A small-molecule ligand and the protein it binds are described below.
Small molecule (SMILES): COc1cccc2c(C3=C(c4cn(C)c5cc(I)c(F)cc45)C(=O)NC3=O)coc12

Sequence of chain 1.A:
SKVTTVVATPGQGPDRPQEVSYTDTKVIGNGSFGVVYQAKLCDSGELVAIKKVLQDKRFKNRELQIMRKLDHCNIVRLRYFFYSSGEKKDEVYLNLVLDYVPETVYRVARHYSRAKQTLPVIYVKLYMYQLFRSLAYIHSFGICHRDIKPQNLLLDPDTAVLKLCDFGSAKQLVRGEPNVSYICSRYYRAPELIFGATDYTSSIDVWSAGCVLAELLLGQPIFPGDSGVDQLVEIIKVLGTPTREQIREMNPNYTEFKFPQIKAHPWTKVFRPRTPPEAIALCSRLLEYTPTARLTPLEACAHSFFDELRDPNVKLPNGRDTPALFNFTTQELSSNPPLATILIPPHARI

Binding-site contacts:
Ligand atom C21 contacts residue ASP166 of chain 1.A at 3.8 Å.
Ligand atom N1 contacts residue ASP99 of chain 1.A at 2.6 Å (salt-bridge).
Ligand atom C2 contacts residue ALA49 of chain 1.A at 3.7 Å (hydrophobic).
Ligand atom C19 contacts residue ASN152 of chain 1.A at 3.8 Å.
Ligand atom F30 contacts residue VAL36 of chain 1.A at 3.5 Å.
Ligand atom N15 contacts residue LEU154 of chain 1.A at 3.9 Å.
Ligand atom O11 contacts residue LYS51 of chain 1.A at 3.1 Å.
Ligand atom C20 contacts residue ASP166 of chain 1.A at 3.6 Å.
Ligand atom N15 contacts residue VAL101 of chain 1.A at 3.7 Å.
Ligand atom C26 contacts residue VAL101 of chain 1.A at 3.5 Å (hydrophobic).
Ligand atom O7 contacts residue VAL76 of chain 1.A at 3.8 Å.
Ligand atom C5 contacts residue LEU154 of chain 1.A at 3.5 Å (hydrophobic).
Ligand atom C5 contacts residue ASP99 of chain 1.A at 3.4 Å.
Ligand atom C5 contacts residue VAL101 of chain 1.A at 3.9 Å (hydrophobic).
Ligand atom O6 contacts residue TYR100 of chain 1.A at 3.2 Å.
Ligand atom O6 contacts residue LEU154 of chain 1.A at 3.8 Å.
Ligand atom O32 contacts residue ASP166 of chain 1.A at 3.6 Å (salt-bridge).
Ligand atom C33 contacts residue PHE33 of chain 1.A at 3.6 Å (hydrophobic).
Ligand atom C2 contacts residue ASP99 of chain 1.A at 3.7 Å.
Ligand atom C4 contacts residue LEU154 of chain 1.A at 3.9 Å (hydrophobic).
Ligand atom C9 contacts residue CYS165 of chain 1.A at 3.9 Å (hydrophobic).
Ligand atom C12 contacts residue LYS51 of chain 1.A at 3.8 Å.
Ligand atom I31 contacts residue GLY29 of chain 1.A at 3.9 Å.
Ligand atom O6 contacts residue ASP99 of chain 1.A at 3.5 Å (salt-bridge).
Ligand atom C33 contacts residue ASP166 of chain 1.A at 3.6 Å.
Ligand atom O7 contacts residue LEU98 of chain 1.A at 3.4 Å.
Ligand atom C24 contacts residue ILE28 of chain 1.A at 3.9 Å (hydrophobic).
Ligand atom N1 contacts residue VAL76 of chain 1.A at 3.7 Å.
Ligand atom I31 contacts residue ILE28 of chain 1.A at 3.1 Å.
Ligand atom C14 contacts residue VAL101 of chain 1.A at 3.1 Å (hydrophobic).
Ligand atom O11 contacts residue VAL36 of chain 1.A at 3.7 Å.
Ligand atom C18 contacts residue CYS165 of chain 1.A at 3.5 Å (hydrophobic).
Ligand atom N1 contacts residue ALA49 of chain 1.A at 3.5 Å.
Ligand atom C14 contacts residue LEU154 of chain 1.A at 3.4 Å (hydrophobic).
Ligand atom O32 contacts residue LYS51 of chain 1.A at 3.1 Å.
Ligand atom C5 contacts residue ALA49 of chain 1.A at 3.8 Å (hydrophobic).
Ligand atom C26 contacts residue PRO102 of chain 1.A at 3.2 Å (hydrophobic).
Ligand atom N1 contacts residue LEU154 of chain 1.A at 3.8 Å.
Ligand atom O6 contacts residue VAL101 of chain 1.A at 2.7 Å (h-bond).
Ligand atom C22 contacts residue VAL36 of chain 1.A at 3.7 Å (hydrophobic).